The small molecule below binds the protein below.
Small molecule (SMILES): CC(=O)N[C@H]1[C@H](O[C@H]2[C@H](O)[C@@H](NC(C)=O)CO[C@@H]2CO)O[C@H](CO)[C@@H](O[C@@H]2O[C@H](CO[C@H]3O[C@H](CO[C@H]4O[C@H](CO)[C@@H](O)[C@H](O)[C@@H]4O)[C@@H](O)[C@H](O[C@H]4O[C@H](CO)[C@@H](O)[C@H](O)[C@@H]4O)[C@@H]3O)[C@@H](O)[C@H](O[C@H]3O[C@H](CO)[C@@H](O)[C@H](O)[C@@H]3O[C@H]3O[C@H](CO)[C@@H](O)[C@H](O)[C@@H]3O[C@H]3O[C@H](CO)[C@@H](O)[C@H](O)[C@@H]3O)[C@@H]2O)[C@@H]1O

Binding-site contacts:
Ligand atom O4 contacts residue VAL212 of chain 1.A at 3.0 Å (h-bond).
Ligand atom C5 contacts residue NAG1 of chain 1.TA at 3.8 Å.
Ligand atom C4 contacts residue PRO210 of chain 1.A at 3.4 Å (hydrophobic).
Ligand atom O4 contacts residue PRO210 of chain 1.A at 3.6 Å (h-bond).
Ligand atom O3 contacts residue ARG382 of chain 1.A at 4.0 Å.
Ligand atom C5 contacts residue LYS436 of chain 1.A at 3.4 Å.
Ligand atom O4 contacts residue ASN213 of chain 1.A at 3.6 Å.
Ligand atom C1 contacts residue ASN266 of chain 1.A at 1.4 Å.
Ligand atom C5 contacts residue ASN266 of chain 1.A at 3.6 Å.
Ligand atom C8 contacts residue LEU265 of chain 1.A at 3.5 Å (hydrophobic).
Ligand atom C8 contacts residue VAL258 of chain 1.A at 3.8 Å (hydrophobic).
Ligand atom C3 contacts residue LYS436 of chain 1.A at 3.6 Å.
Ligand atom C3 contacts residue ASN266 of chain 1.A at 3.8 Å.
Ligand atom O4 contacts residue ARG382 of chain 1.A at 2.6 Å (salt-bridge).
Ligand atom O6 contacts residue ARG382 of chain 1.A at 3.7 Å.
Ligand atom C6 contacts residue VAL212 of chain 1.A at 3.8 Å (hydrophobic).
Ligand atom C2 contacts residue ASN266 of chain 1.A at 2.5 Å.
Ligand atom O4 contacts residue LYS436 of chain 1.A at 3.2 Å (salt-bridge).
Ligand atom O4 contacts residue ILE429 of chain 1.A at 3.7 Å.
Ligand atom O2 contacts residue PRO210 of chain 1.A at 4.0 Å.
Ligand atom N2 contacts residue SER437 of chain 1.A at 3.9 Å.
Ligand atom C6 contacts residue ARG382 of chain 1.A at 4.0 Å.
Ligand atom C4 contacts residue LYS436 of chain 1.A at 3.6 Å.
Ligand atom C6 contacts residue ASP215 of chain 1.A at 3.4 Å.
Ligand atom O6 contacts residue ASN213 of chain 1.A at 3.5 Å.
Ligand atom O3 contacts residue LYS211 of chain 1.A at 3.9 Å.
Ligand atom O5 contacts residue ASN266 of chain 1.A at 2.3 Å (h-bond).
Ligand atom O3 contacts residue VAL70 of chain 1.A at 3.1 Å.
Ligand atom C5 contacts residue ARG382 of chain 1.A at 3.9 Å.
Ligand atom O4 contacts residue ARG308 of chain 1.A at 3.3 Å (salt-bridge).
Ligand atom O6 contacts residue VAL212 of chain 1.A at 2.8 Å (h-bond).
Ligand atom O6 contacts residue PHE214 of chain 1.A at 3.8 Å.
Ligand atom C3 contacts residue ARG382 of chain 1.A at 3.8 Å.
Ligand atom O7 contacts residue ASN380 of chain 1.A at 3.4 Å (h-bond).
Ligand atom N2 contacts residue ASN266 of chain 1.A at 3.0 Å (h-bond).
Ligand atom C6 contacts residue NAG1 of chain 1.TA at 3.7 Å.
Ligand atom O4 contacts residue LYS211 of chain 1.A at 3.6 Å.
Ligand atom O4 contacts residue ARG382 of chain 1.A at 3.7 Å.
Ligand atom O3 contacts residue PRO210 of chain 1.A at 3.9 Å.
Ligand atom C4 contacts residue ARG382 of chain 1.A at 3.7 Å.

Sequence of chain 1.A:
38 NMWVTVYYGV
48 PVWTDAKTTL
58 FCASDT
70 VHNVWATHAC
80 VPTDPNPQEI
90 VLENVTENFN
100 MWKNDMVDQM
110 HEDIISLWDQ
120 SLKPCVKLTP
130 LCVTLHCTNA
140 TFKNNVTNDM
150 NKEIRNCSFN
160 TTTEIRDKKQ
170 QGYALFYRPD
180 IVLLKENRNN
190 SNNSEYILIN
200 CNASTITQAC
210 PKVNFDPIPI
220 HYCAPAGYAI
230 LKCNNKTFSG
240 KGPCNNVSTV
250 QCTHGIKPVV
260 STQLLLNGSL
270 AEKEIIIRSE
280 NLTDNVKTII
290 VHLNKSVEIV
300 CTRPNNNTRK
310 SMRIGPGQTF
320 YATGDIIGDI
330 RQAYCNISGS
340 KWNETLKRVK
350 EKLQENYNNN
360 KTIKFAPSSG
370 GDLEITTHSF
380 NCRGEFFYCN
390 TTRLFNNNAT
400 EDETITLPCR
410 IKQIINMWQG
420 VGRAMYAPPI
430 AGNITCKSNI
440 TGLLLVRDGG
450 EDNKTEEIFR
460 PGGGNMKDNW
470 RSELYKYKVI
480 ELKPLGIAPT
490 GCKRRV